Sequence of chain 1.B:
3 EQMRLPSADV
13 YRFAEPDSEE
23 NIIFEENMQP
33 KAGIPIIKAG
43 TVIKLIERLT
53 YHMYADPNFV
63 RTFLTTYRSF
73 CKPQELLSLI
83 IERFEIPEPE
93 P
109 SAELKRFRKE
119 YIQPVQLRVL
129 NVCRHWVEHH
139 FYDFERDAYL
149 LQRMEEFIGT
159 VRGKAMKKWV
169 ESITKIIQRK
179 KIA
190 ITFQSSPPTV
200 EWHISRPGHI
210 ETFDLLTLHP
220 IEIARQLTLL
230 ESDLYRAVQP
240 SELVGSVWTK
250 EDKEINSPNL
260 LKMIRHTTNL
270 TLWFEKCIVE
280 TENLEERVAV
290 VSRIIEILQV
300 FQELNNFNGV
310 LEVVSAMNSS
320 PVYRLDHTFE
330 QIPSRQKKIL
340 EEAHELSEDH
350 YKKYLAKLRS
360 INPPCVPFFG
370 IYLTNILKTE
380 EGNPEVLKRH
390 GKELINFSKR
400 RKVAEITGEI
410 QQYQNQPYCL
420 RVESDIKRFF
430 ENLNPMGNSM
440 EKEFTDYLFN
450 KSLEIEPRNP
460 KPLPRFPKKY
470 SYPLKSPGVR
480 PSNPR

Binding-site contacts:
Ligand atom C16 contacts residue ILE331 of chain 1.B at 4.1 Å (hydrophobic).
Ligand atom O8 contacts residue VAL321 of chain 1.B at 3.5 Å (h-bond).
Ligand atom O9 contacts residue PHE328 of chain 1.B at 3.4 Å.
Ligand atom C4 contacts residue PHE328 of chain 1.B at 3.6 Å (hydrophobic).
Ligand atom C7 contacts residue TYR322 of chain 1.B at 4.0 Å (hydrophobic).
Ligand atom C16 contacts residue VAL290 of chain 1.B at 3.8 Å (hydrophobic).
Ligand atom C15 contacts residue HIS343 of chain 1.B at 3.9 Å.
Ligand atom C12 contacts residue VAL321 of chain 1.B at 3.6 Å (hydrophobic).
Ligand atom C13 contacts residue LEU339 of chain 1.B at 4.1 Å (hydrophobic).
Ligand atom C16 contacts residue VAL321 of chain 1.B at 4.1 Å (hydrophobic).
Ligand atom C1 contacts residue PHE328 of chain 1.B at 3.6 Å (hydrophobic).
Ligand atom C6 contacts residue PHE328 of chain 1.B at 3.8 Å (hydrophobic).
Ligand atom N10 contacts residue ASP325 of chain 1.B at 3.4 Å (salt-bridge).
Ligand atom C12 contacts residue LEU324 of chain 1.B at 3.9 Å (hydrophobic).
Ligand atom C12 contacts residue PHE328 of chain 1.B at 3.8 Å (hydrophobic).
Ligand atom C16 contacts residue MET316 of chain 1.B at 4.1 Å (hydrophobic).
Ligand atom C3 contacts residue MET316 of chain 1.B at 3.8 Å (hydrophobic).
Ligand atom C2 contacts residue PHE328 of chain 1.B at 3.8 Å (hydrophobic).
Ligand atom C4 contacts residue VAL321 of chain 1.B at 4.1 Å (hydrophobic).
Ligand atom O8 contacts residue PHE328 of chain 1.B at 4.0 Å.
Ligand atom C14 contacts residue LEU339 of chain 1.B at 4.0 Å (hydrophobic).
Ligand atom C3 contacts residue TYR322 of chain 1.B at 4.1 Å (hydrophobic).
Ligand atom N10 contacts residue TYR322 of chain 1.B at 3.0 Å (h-bond).
Ligand atom O9 contacts residue LEU324 of chain 1.B at 4.0 Å.
Ligand atom C15 contacts residue TYR322 of chain 1.B at 3.8 Å (hydrophobic).
Ligand atom C16 contacts residue PHE328 of chain 1.B at 4.2 Å (hydrophobic).
Ligand atom O5 contacts residue PHE328 of chain 1.B at 4.1 Å.
Ligand atom C14 contacts residue GLU340 of chain 1.B at 4.1 Å.
Ligand atom O9 contacts residue VAL321 of chain 1.B at 4.1 Å.
Ligand atom C13 contacts residue MET316 of chain 1.B at 3.8 Å (hydrophobic).
Ligand atom C1 contacts residue TYR322 of chain 1.B at 4.0 Å (hydrophobic).
Ligand atom C3 contacts residue PHE328 of chain 1.B at 4.1 Å (hydrophobic).
Ligand atom O9 contacts residue TYR322 of chain 1.B at 3.0 Å (h-bond).
Ligand atom C15 contacts residue ASN317 of chain 1.B at 3.7 Å.
Ligand atom C4 contacts residue TYR322 of chain 1.B at 3.5 Å (hydrophobic).
Ligand atom O8 contacts residue TYR322 of chain 1.B at 4.0 Å.
Ligand atom O5 contacts residue TYR322 of chain 1.B at 3.7 Å.
Ligand atom C2 contacts residue TYR322 of chain 1.B at 4.0 Å (hydrophobic).
Ligand atom C13 contacts residue ASN317 of chain 1.B at 3.8 Å.
Ligand atom O8 contacts residue MET316 of chain 1.B at 4.2 Å.

This protein binds this small molecule.
Small molecule (SMILES): CCOC(=O)c1cc(C(C)(C)C)oc1CN